A small-molecule ligand and the protein it binds are described below.
Small molecule (SMILES): C[C@H](CC(=O)O)c1n[nH]c2nc(N)[nH]c(=O)c2c1=O

Binding-site contacts:
Ligand atom C9 contacts residue ARG274 of chain 1.A at 3.6 Å.
Ligand atom N2 contacts residue ARG274 of chain 1.A at 3.5 Å (salt-bridge).
Ligand atom C2 contacts residue PHE209 of chain 1.A at 3.6 Å (hydrophobic).
Ligand atom N3 contacts residue ASN140 of chain 1.A at 2.5 Å (h-bond).
Ligand atom O4 contacts residue PHE209 of chain 1.A at 3.4 Å.
Ligand atom C7 contacts residue ARG274 of chain 1.A at 3.6 Å.
Ligand atom C10 contacts residue ARG274 of chain 1.A at 4.0 Å.
Ligand atom C3 contacts residue ARG274 of chain 1.A at 3.5 Å.
Ligand atom N1 contacts residue ASP121 of chain 1.A at 3.4 Å (salt-bridge).
Ligand atom C5 contacts residue PHE209 of chain 1.A at 4.0 Å (hydrophobic).
Ligand atom N5 contacts residue ARG274 of chain 1.A at 3.9 Å.
Ligand atom C10 contacts residue MET165 of chain 1.A at 4.0 Å (hydrophobic).
Ligand atom O3 contacts residue PHE209 of chain 1.A at 3.6 Å.
Ligand atom C6 contacts residue ARG274 of chain 1.A at 3.6 Å.
Ligand atom C10 contacts residue ASP204 of chain 1.A at 3.5 Å.
Ligand atom N5 contacts residue ILE142 of chain 1.A at 3.5 Å.
Ligand atom C5 contacts residue MET165 of chain 1.A at 3.7 Å (hydrophobic).
Ligand atom C5 contacts residue ASP204 of chain 1.A at 4.1 Å.
Ligand atom C9 contacts residue PHE209 of chain 1.A at 3.5 Å (hydrophobic).
Ligand atom O1 contacts residue ARG274 of chain 1.A at 3.4 Å (salt-bridge).
Ligand atom C7 contacts residue ILE142 of chain 1.A at 3.5 Å (hydrophobic).
Ligand atom O3 contacts residue GLY236 of chain 1.A at 3.2 Å (h-bond).
Ligand atom O2 contacts residue ARG274 of chain 1.A at 2.7 Å (salt-bridge).
Ligand atom N4 contacts residue ASP204 of chain 1.A at 2.9 Å (salt-bridge).
Ligand atom O4 contacts residue LYS240 of chain 1.A at 2.9 Å (salt-bridge).
Ligand atom C8 contacts residue ARG274 of chain 1.A at 4.0 Å.
Ligand atom N2 contacts residue ILE142 of chain 1.A at 3.4 Å.
Ligand atom O4 contacts residue ARG274 of chain 1.A at 4.0 Å.
Ligand atom C10 contacts residue ASN140 of chain 1.A at 3.4 Å.
Ligand atom N5 contacts residue ASN140 of chain 1.A at 3.2 Å (h-bond).
Ligand atom O3 contacts residue LYS240 of chain 1.A at 3.0 Å (salt-bridge).
Ligand atom N4 contacts residue ARG274 of chain 1.A at 4.0 Å.
Ligand atom N4 contacts residue MET165 of chain 1.A at 3.6 Å (h-bond).
Ligand atom N1 contacts residue ARG274 of chain 1.A at 3.6 Å (salt-bridge).
Ligand atom N3 contacts residue ASP204 of chain 1.A at 3.2 Å (salt-bridge).
Ligand atom N3 contacts residue ILE163 of chain 1.A at 3.7 Å.
Ligand atom N2 contacts residue ASP121 of chain 1.A at 3.0 Å (salt-bridge).
Ligand atom C5 contacts residue ARG274 of chain 1.A at 4.1 Å.
Ligand atom C8 contacts residue PHE209 of chain 1.A at 3.9 Å (hydrophobic).
Ligand atom C6 contacts residue PHE209 of chain 1.A at 4.0 Å (hydrophobic).

Sequence of chain 1.A:
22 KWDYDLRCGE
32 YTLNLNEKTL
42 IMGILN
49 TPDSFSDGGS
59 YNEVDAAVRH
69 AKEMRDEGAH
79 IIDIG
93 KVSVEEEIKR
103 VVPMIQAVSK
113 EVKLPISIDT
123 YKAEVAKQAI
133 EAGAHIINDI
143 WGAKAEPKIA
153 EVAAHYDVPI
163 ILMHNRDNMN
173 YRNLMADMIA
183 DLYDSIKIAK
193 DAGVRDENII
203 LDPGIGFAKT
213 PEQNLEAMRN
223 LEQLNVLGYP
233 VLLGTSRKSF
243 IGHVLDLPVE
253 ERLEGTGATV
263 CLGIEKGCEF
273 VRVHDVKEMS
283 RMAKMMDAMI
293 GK